Sequence of chain 1.A:
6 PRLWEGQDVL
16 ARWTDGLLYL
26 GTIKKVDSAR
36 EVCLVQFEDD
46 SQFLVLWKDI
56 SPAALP

This small molecule binds to this protein.
Small molecule (SMILES): CC(C)C[C@@H](C=O)NC(=O)[C@@H]1CCCN1C(=O)[C@H](CCCCN)NC(=O)[C@H](CCCCN(CCc1ccccc1)C(C)C)NC(=O)[C@@H](NC(=O)CNC(=O)CN)C(C)C

Binding-site contacts:
Ligand atom CA contacts residue LYS53 of chain 1.A at 4.0 Å.
Ligand atom CA contacts residue ZN1 of chain 1.R at 3.0 Å.
Ligand atom C contacts residue LYS53 of chain 1.A at 4.0 Å.
Ligand atom C contacts residue ZN1 of chain 1.R at 4.2 Å.
Ligand atom O contacts residue LYS53 of chain 1.A at 3.9 Å.
Ligand atom N contacts residue GLU36 of chain 1.A at 2.7 Å (salt-bridge).
Ligand atom N contacts residue ZN1 of chain 1.R at 1.9 Å.
Ligand atom CA contacts residue GLU36 of chain 1.A at 4.1 Å.
Ligand atom O contacts residue ZN1 of chain 1.R at 4.5 Å.